Binding-site contacts:
Ligand atom C10 contacts residue SER242 of chain 1.A at 3.5 Å.
Ligand atom C03 contacts residue TRP288 of chain 1.A at 3.4 Å (hydrophobic).
Ligand atom O07 contacts residue MET287 of chain 1.A at 3.4 Å (h-bond).
Ligand atom C08 contacts residue GLU237 of chain 1.A at 3.9 Å.
Ligand atom C02 contacts residue ASN286 of chain 1.A at 3.5 Å.
Ligand atom CL1 contacts residue VAL139 of chain 1.A at 3.7 Å.
Ligand atom CL1 contacts residue PHE243 of chain 1.A at 3.2 Å.
Ligand atom C08 contacts residue ASN286 of chain 1.A at 3.7 Å.
Ligand atom CL1 contacts residue SER242 of chain 1.A at 3.6 Å.
Ligand atom F14 contacts residue THR141 of chain 1.A at 3.2 Å.
Ligand atom C05 contacts residue ASN286 of chain 1.A at 3.7 Å.
Ligand atom C03 contacts residue ASN286 of chain 1.A at 3.5 Å.
Ligand atom C12 contacts residue THR141 of chain 1.A at 3.6 Å.
Ligand atom C23 contacts residue ASN335 of chain 1.A at 3.4 Å.
Ligand atom C02 contacts residue MET287 of chain 1.A at 3.9 Å (hydrophobic).
Ligand atom N04 contacts residue GLU237 of chain 1.A at 3.4 Å.
Ligand atom C02 contacts residue TRP288 of chain 1.A at 3.8 Å (hydrophobic).
Ligand atom O06 contacts residue GLY334 of chain 1.A at 3.4 Å (h-bond).
Ligand atom C05 contacts residue GLU237 of chain 1.A at 3.6 Å.
Ligand atom O07 contacts residue ASN286 of chain 1.A at 2.8 Å (h-bond).
Ligand atom C12 contacts residue SER242 of chain 1.A at 3.4 Å.
Ligand atom CL1 contacts residue ASN244 of chain 1.A at 3.7 Å.
Ligand atom O06 contacts residue TRP288 of chain 1.A at 3.7 Å.
Ligand atom F14 contacts residue SER242 of chain 1.A at 2.9 Å.
Ligand atom C22 contacts residue GLY334 of chain 1.A at 3.9 Å.
Ligand atom C19 contacts residue GLY333 of chain 1.A at 3.7 Å.
Ligand atom N04 contacts residue ASN286 of chain 1.A at 2.8 Å (h-bond).
Ligand atom C05 contacts residue TRP288 of chain 1.A at 3.7 Å (hydrophobic).
Ligand atom F14 contacts residue SER140 of chain 1.A at 3.0 Å.
Ligand atom C09 contacts residue PHE249 of chain 1.A at 3.8 Å (hydrophobic).
Ligand atom C22 contacts residue ASN335 of chain 1.A at 3.6 Å.
Ligand atom N17 contacts residue ILE238 of chain 1.A at 3.8 Å.
Ligand atom F14 contacts residue VAL139 of chain 1.A at 3.8 Å.
Ligand atom N04 contacts residue TRP288 of chain 1.A at 3.6 Å.
Ligand atom N01 contacts residue GLY334 of chain 1.A at 3.8 Å.
Ligand atom C18 contacts residue ILE238 of chain 1.A at 3.9 Å (hydrophobic).
Ligand atom C08 contacts residue ILE285 of chain 1.A at 3.7 Å (hydrophobic).
Ligand atom C11 contacts residue SER242 of chain 1.A at 3.0 Å.
Ligand atom C20 contacts residue GLY334 of chain 1.A at 3.9 Å.
Ligand atom C11 contacts residue THR141 of chain 1.A at 3.8 Å.

A small-molecule ligand and the protein it binds are described below.
Small molecule (SMILES): O=C(NC[C@H]1NCCc2ccccc21)C(=O)Nc1ccc(Cl)c(F)c1

Sequence of chain 1.A:
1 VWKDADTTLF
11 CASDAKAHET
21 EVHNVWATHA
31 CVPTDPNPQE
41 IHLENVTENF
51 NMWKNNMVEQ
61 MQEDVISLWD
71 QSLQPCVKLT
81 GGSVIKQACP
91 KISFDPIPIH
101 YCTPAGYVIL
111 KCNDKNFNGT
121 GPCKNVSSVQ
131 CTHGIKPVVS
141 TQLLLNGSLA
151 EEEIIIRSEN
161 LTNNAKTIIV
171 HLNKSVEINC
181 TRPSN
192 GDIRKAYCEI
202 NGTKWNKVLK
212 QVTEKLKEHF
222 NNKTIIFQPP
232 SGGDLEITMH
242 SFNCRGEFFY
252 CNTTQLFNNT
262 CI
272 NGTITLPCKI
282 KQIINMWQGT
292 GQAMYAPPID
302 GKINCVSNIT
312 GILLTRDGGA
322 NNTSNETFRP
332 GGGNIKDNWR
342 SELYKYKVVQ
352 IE